A small-molecule ligand and the protein it binds are described below.
Small molecule (SMILES): CC(C)[C@H](NC(=O)OC(C)(C)C)C(=O)N[C@H](C(=O)N[C@@H](Cc1ccccc1)[C@@H](O)CC(=O)N[C@@H](C)C(=O)N[C@@H](Cc1ccccc1)[C@@H](O)CC=O)C(C)C

Binding-site contacts:
Ligand atom N contacts residue GLY222 of chain 1.B at 2.9 Å (h-bond).
Ligand atom N contacts residue GLY34 of chain 1.B at 2.8 Å (h-bond).
Ligand atom O contacts residue GLY79 of chain 1.B at 2.8 Å (h-bond).
Ligand atom CG1 contacts residue THR223 of chain 1.B at 3.5 Å.
Ligand atom CG2 contacts residue SER13 of chain 1.B at 3.5 Å.
Ligand atom CE1 contacts residue ILE30 of chain 1.B at 3.5 Å (hydrophobic).
Ligand atom CB contacts residue ASP80 of chain 1.B at 3.4 Å.
Ligand atom CA contacts residue ASP80 of chain 1.B at 3.3 Å.
Ligand atom CG2 contacts residue THR224 of chain 1.B at 3.4 Å.
Ligand atom CE2 contacts residue ASP80 of chain 1.B at 3.5 Å.
Ligand atom O contacts residue TYR78 of chain 1.B at 3.4 Å.
Ligand atom CB contacts residue GLY222 of chain 1.B at 3.3 Å.
Ligand atom CA contacts residue ARG77 of chain 1.B at 3.4 Å.
Ligand atom CB contacts residue ASP32 of chain 1.B at 3.3 Å.
Ligand atom O contacts residue TYR78 of chain 1.B at 3.4 Å.
Ligand atom CE1 contacts residue ASN125 of chain 1.B at 3.5 Å.
Ligand atom CM contacts residue FOR1 of chain 1.Q at 2.9 Å.
Ligand atom CA contacts residue THR223 of chain 1.B at 3.5 Å.
Ligand atom CE2 contacts residue SER82 of chain 1.B at 3.4 Å.
Ligand atom O contacts residue THR224 of chain 1.B at 3.1 Å (h-bond).
Ligand atom CH contacts residue ASP220 of chain 1.B at 3.4 Å.
Ligand atom O contacts residue FOR1 of chain 1.Q at 3.1 Å (h-bond).
Ligand atom O contacts residue FOR1 of chain 1.Q at 2.0 Å (h-bond).
Ligand atom C2 contacts residue TYR285 of chain 1.B at 3.4 Å (hydrophobic).
Ligand atom O2 contacts residue THR224 of chain 1.B at 3.5 Å (h-bond).
Ligand atom OH contacts residue ARG77 of chain 1.B at 3.3 Å (salt-bridge).
Ligand atom N contacts residue ASP80 of chain 1.B at 3.1 Å (salt-bridge).
Ligand atom CH contacts residue ASP32 of chain 1.B at 3.3 Å.
Ligand atom OH contacts residue GLY222 of chain 1.B at 3.5 Å (h-bond).
Ligand atom O contacts residue THR223 of chain 1.B at 3.3 Å.
Ligand atom OH contacts residue ASP220 of chain 1.B at 2.5 Å (salt-bridge).
Ligand atom N contacts residue THR224 of chain 1.B at 2.9 Å (h-bond).
Ligand atom CD1 contacts residue GLY222 of chain 1.B at 3.5 Å.
Ligand atom OH contacts residue ASP32 of chain 1.B at 2.4 Å (salt-bridge).
Ligand atom O contacts residue ASP80 of chain 1.B at 3.3 Å (salt-bridge).
Ligand atom C contacts residue THR224 of chain 1.B at 3.6 Å.
Ligand atom N contacts residue ARG77 of chain 1.B at 3.0 Å (salt-bridge).
Ligand atom C contacts residue FOR1 of chain 1.Q at 1.4 Å.
Ligand atom O contacts residue GLY79 of chain 1.B at 3.2 Å (h-bond).
Ligand atom CM contacts residue ASP220 of chain 1.B at 3.4 Å.

Sequence of chain 1.B:
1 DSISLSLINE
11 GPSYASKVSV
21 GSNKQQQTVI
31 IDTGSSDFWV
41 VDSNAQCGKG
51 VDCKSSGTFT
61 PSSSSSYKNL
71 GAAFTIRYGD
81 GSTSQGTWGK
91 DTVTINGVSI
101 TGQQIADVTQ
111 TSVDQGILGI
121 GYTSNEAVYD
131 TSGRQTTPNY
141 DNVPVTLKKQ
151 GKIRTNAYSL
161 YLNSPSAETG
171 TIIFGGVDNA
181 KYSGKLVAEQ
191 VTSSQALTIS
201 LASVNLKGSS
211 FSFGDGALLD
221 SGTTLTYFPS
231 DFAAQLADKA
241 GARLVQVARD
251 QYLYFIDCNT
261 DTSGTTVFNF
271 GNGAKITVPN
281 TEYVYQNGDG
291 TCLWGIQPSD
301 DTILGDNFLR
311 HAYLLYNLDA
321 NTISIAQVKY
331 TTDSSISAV